A protein and the small-molecule ligand that binds it are described below.
Small molecule (SMILES): CC(=O)N[C@@H]1[C@@H](O)[C@H](O)[C@@H](CO)O[C@H]1O

Binding-site contacts:
Ligand atom C5 contacts residue THR75 of chain 1.D at 4.1 Å.
Ligand atom O6 contacts residue THR75 of chain 1.D at 4.4 Å.
Ligand atom O5 contacts residue THR75 of chain 1.D at 3.6 Å.
Ligand atom C4 contacts residue ASN73 of chain 1.D at 4.2 Å.
Ligand atom N2 contacts residue ASN73 of chain 1.D at 3.0 Å (h-bond).
Ligand atom O5 contacts residue LYS9 of chain 1.D at 4.5 Å.
Ligand atom C1 contacts residue THR75 of chain 1.D at 3.4 Å.
Ligand atom C7 contacts residue ASN73 of chain 1.D at 3.4 Å.
Ligand atom O7 contacts residue ASN73 of chain 1.D at 3.5 Å (h-bond).
Ligand atom C2 contacts residue ASN73 of chain 1.D at 2.5 Å.
Ligand atom C3 contacts residue ASN73 of chain 1.D at 3.8 Å.
Ligand atom O5 contacts residue VAL76 of chain 1.D at 4.2 Å.
Ligand atom C6 contacts residue LYS9 of chain 1.D at 4.2 Å.
Ligand atom C8 contacts residue ASN73 of chain 1.D at 3.8 Å.
Ligand atom C1 contacts residue ASN73 of chain 1.D at 1.4 Å.
Ligand atom C5 contacts residue ASN73 of chain 1.D at 3.7 Å.
Ligand atom O5 contacts residue ASN73 of chain 1.D at 2.4 Å (h-bond).

Sequence of chain 1.D:
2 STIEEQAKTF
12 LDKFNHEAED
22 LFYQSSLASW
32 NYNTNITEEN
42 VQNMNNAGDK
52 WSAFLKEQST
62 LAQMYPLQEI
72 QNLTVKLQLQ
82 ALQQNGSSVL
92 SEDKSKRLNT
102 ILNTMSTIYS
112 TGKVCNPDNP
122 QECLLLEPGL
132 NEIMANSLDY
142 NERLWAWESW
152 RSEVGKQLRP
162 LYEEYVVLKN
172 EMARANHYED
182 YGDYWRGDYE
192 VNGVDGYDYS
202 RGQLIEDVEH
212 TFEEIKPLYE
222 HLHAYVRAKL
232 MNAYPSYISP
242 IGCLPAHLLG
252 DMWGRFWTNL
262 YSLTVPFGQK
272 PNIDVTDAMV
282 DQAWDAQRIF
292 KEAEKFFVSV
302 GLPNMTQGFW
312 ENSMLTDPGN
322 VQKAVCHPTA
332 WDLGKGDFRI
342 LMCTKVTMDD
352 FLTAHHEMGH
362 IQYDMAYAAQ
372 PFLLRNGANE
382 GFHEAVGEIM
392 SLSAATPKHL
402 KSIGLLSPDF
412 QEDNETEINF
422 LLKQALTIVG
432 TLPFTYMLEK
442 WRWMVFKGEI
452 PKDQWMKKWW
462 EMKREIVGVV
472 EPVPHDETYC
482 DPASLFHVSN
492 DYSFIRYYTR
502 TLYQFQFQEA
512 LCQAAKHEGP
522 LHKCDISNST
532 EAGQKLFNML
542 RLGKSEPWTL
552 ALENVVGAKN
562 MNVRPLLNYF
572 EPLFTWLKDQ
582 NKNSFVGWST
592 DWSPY